The protein below binds the small molecule below.
Small molecule (SMILES): CC(=O)N[C@@H]1[C@@H](O)[C@H](O)[C@@H](CO)O[C@H]1O

Binding-site contacts:
Ligand atom C5 contacts residue ASN1131 of chain 1.E at 3.5 Å.
Ligand atom C6 contacts residue ASN1131 of chain 1.E at 4.5 Å.
Ligand atom C2 contacts residue ASN1131 of chain 1.E at 2.6 Å.
Ligand atom C4 contacts residue ASN1131 of chain 1.E at 4.2 Å.
Ligand atom O7 contacts residue ASN1131 of chain 1.E at 3.9 Å.
Ligand atom C1 contacts residue ASN1131 of chain 1.E at 1.4 Å.
Ligand atom C3 contacts residue ASN1131 of chain 1.E at 3.9 Å.
Ligand atom O5 contacts residue ASN1131 of chain 1.E at 2.2 Å (h-bond).
Ligand atom C7 contacts residue ASN1131 of chain 1.E at 3.8 Å.
Ligand atom N2 contacts residue ASN1131 of chain 1.E at 3.2 Å (h-bond).

Sequence of chain 1.E:
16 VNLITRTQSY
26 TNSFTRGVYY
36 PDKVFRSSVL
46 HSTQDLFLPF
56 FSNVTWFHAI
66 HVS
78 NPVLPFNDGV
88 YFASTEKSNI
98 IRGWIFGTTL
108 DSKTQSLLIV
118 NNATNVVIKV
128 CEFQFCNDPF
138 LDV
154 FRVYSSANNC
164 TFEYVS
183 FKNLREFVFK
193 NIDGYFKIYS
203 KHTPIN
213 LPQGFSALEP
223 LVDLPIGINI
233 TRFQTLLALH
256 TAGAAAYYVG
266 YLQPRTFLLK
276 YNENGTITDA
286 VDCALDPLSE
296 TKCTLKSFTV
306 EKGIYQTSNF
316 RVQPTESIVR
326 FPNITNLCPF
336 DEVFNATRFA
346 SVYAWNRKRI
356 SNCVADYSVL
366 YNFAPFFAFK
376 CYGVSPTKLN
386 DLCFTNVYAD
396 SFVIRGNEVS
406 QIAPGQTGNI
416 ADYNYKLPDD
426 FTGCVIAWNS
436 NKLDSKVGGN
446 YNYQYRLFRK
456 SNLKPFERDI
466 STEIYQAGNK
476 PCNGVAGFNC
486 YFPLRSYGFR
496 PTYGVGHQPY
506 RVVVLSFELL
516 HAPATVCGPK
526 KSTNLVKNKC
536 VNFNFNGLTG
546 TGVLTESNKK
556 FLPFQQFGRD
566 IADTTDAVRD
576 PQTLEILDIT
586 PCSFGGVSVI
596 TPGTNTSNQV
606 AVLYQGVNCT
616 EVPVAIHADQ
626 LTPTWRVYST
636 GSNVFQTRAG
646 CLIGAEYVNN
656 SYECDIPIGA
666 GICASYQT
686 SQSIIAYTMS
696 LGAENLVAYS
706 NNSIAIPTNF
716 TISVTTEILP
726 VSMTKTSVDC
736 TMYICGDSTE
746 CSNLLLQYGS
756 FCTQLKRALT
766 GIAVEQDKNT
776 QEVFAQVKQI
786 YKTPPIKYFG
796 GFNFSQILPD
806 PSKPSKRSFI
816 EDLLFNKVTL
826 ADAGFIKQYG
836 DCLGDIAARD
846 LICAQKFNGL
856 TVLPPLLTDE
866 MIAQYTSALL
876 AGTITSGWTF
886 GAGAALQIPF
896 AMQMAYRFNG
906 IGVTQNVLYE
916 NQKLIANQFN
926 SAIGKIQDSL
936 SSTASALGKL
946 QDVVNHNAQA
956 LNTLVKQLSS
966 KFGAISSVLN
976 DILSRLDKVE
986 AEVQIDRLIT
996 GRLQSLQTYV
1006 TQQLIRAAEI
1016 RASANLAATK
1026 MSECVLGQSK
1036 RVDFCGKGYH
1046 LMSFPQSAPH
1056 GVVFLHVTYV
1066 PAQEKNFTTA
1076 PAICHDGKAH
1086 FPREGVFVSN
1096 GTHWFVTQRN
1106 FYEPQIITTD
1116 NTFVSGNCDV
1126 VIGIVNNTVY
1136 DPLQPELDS